Binding-site contacts:
Ligand atom C1 contacts residue ASP276 of chain 7.A at 4.3 Å.
Ligand atom C2 contacts residue ASN196 of chain 7.A at 4.0 Å.
Ligand atom C1 contacts residue ASN196 of chain 7.A at 4.1 Å.
Ligand atom C3 contacts residue ALA197 of chain 7.A at 4.2 Å (hydrophobic).
Ligand atom C3 contacts residue ASN196 of chain 7.A at 3.7 Å.
Ligand atom C contacts residue ASP276 of chain 7.A at 3.4 Å.
Ligand atom O4 contacts residue ALA197 of chain 7.A at 3.7 Å.
Ligand atom C6 contacts residue THR273 of chain 7.A at 4.3 Å.
Ligand atom C contacts residue ILE275 of chain 7.A at 4.0 Å (hydrophobic).
Ligand atom C4 contacts residue ALA197 of chain 7.A at 3.7 Å (hydrophobic).
Ligand atom C6 contacts residue ASN196 of chain 7.A at 4.3 Å.
Ligand atom C4 contacts residue ASN196 of chain 7.A at 3.6 Å.
Ligand atom C6 contacts residue ALA274 of chain 7.A at 3.8 Å (hydrophobic).
Ligand atom C contacts residue HIS194 of chain 7.A at 3.7 Å.
Ligand atom O3 contacts residue CYS195 of chain 7.A at 4.1 Å.
Ligand atom C5 contacts residue ALA197 of chain 7.A at 3.7 Å (hydrophobic).
Ligand atom C1 contacts residue ALA274 of chain 7.A at 4.0 Å (hydrophobic).
Ligand atom C2 contacts residue ASP276 of chain 7.A at 4.3 Å.
Ligand atom C5 contacts residue ASN196 of chain 7.A at 4.0 Å.
Ligand atom O3 contacts residue ASN196 of chain 7.A at 3.6 Å.
Ligand atom C1 contacts residue HIS194 of chain 7.A at 4.3 Å.
Ligand atom C6 contacts residue ALA197 of chain 7.A at 4.2 Å (hydrophobic).
Ligand atom C2 contacts residue HIS194 of chain 7.A at 4.0 Å.
Ligand atom C contacts residue ALA274 of chain 7.A at 3.3 Å (hydrophobic).
Ligand atom O4 contacts residue ASN196 of chain 7.A at 3.9 Å.

Sequence of chain 7.A:
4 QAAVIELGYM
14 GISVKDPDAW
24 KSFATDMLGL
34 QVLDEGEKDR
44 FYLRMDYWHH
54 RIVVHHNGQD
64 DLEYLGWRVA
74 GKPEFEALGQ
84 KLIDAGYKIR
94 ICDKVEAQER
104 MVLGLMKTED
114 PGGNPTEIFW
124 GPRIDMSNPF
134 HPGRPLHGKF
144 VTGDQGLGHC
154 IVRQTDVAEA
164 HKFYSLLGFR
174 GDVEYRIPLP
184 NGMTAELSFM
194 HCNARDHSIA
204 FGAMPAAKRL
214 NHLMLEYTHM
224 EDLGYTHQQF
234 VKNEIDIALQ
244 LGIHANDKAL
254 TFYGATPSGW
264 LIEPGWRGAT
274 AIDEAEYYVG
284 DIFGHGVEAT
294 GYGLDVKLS

The small molecule below binds the protein below.
Small molecule (SMILES): Cc1ccc(O)c(O)c1